Sequence of chain 1.D:
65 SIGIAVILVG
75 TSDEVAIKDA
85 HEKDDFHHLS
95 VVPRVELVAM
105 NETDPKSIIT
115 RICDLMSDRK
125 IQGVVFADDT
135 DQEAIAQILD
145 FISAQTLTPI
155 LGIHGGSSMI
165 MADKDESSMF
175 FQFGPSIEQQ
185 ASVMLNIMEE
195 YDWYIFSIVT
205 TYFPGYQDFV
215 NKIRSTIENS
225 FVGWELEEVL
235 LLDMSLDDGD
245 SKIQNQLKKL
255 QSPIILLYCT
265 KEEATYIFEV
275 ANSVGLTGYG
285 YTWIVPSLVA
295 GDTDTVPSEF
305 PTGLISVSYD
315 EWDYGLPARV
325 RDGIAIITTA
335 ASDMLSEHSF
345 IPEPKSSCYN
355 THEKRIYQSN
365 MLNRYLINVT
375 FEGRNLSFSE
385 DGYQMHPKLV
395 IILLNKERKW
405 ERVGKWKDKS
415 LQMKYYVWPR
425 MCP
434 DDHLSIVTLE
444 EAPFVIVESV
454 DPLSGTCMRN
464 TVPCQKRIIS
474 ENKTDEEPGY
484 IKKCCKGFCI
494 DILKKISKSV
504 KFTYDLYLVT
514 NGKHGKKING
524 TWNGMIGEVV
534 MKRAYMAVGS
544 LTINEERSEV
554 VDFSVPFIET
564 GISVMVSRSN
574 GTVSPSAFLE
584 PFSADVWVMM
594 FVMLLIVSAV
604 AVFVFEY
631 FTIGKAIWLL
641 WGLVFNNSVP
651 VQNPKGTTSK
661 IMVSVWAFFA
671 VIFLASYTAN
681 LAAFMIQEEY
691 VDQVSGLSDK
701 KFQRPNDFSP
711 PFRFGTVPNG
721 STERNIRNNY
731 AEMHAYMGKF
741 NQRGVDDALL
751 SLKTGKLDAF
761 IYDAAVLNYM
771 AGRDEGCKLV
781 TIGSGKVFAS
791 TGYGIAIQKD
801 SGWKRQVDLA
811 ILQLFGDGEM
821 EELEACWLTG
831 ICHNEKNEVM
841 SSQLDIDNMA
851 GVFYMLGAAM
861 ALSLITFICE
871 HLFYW

Binding-site contacts:
Ligand atom C8 contacts residue ILE521 of chain 1.D at 4.2 Å (hydrophobic).
Ligand atom N2 contacts residue ASN522 of chain 1.D at 2.9 Å (h-bond).
Ligand atom C7 contacts residue ASN522 of chain 1.D at 3.0 Å.
Ligand atom C5 contacts residue ASN522 of chain 1.D at 3.6 Å.
Ligand atom C1 contacts residue ASN522 of chain 1.D at 1.4 Å.
Ligand atom C4 contacts residue ASN522 of chain 1.D at 4.2 Å.
Ligand atom O7 contacts residue ASN522 of chain 1.D at 2.5 Å (h-bond).
Ligand atom C8 contacts residue ASN522 of chain 1.D at 3.4 Å.
Ligand atom O5 contacts residue ASN522 of chain 1.D at 2.3 Å (h-bond).
Ligand atom C2 contacts residue ASN522 of chain 1.D at 2.4 Å.
Ligand atom O7 contacts residue ILE521 of chain 1.D at 3.0 Å.
Ligand atom C3 contacts residue ASN522 of chain 1.D at 3.8 Å.
Ligand atom C7 contacts residue ILE521 of chain 1.D at 4.0 Å (hydrophobic).

The protein below binds the small molecule below.
Small molecule (SMILES): CC(=O)N[C@@H]1[C@@H](O)[C@H](O)[C@@H](CO)O[C@H]1O